Binding-site contacts:
Ligand atom O2 contacts residue LYS105 of chain 1.E at 3.6 Å (salt-bridge).
Ligand atom N3 contacts residue GOL1 of chain 1.HA at 3.4 Å (h-bond).
Ligand atom O4' contacts residue ARG31 of chain 1.E at 2.9 Å (salt-bridge).
Ligand atom C4 contacts residue TRP107 of chain 1.E at 3.2 Å (hydrophobic).
Ligand atom N3 contacts residue LYS105 of chain 1.E at 3.0 Å (salt-bridge).
Ligand atom O3' contacts residue HIS67 of chain 1.E at 3.6 Å.
Ligand atom C4' contacts residue ARG31 of chain 1.E at 3.6 Å.
Ligand atom C3' contacts residue TYR132 of chain 1.F at 3.5 Å (hydrophobic).
Ligand atom C2 contacts residue TRP107 of chain 1.E at 3.3 Å (hydrophobic).
Ligand atom O4' contacts residue ARG31 of chain 1.E at 3.4 Å (salt-bridge).
Ligand atom O3' contacts residue ILE133 of chain 1.F at 3.1 Å (h-bond).
Ligand atom C2 contacts residue HIS32 of chain 1.E at 3.6 Å.
Ligand atom O4 contacts residue GLY108 of chain 1.E at 3.1 Å (h-bond).
Ligand atom O2 contacts residue ARG31 of chain 1.E at 2.9 Å (salt-bridge).
Ligand atom O4' contacts residue TYR30 of chain 1.E at 3.6 Å.
Ligand atom C2 contacts residue GOL1 of chain 1.HA at 3.3 Å.
Ligand atom C7 contacts residue TRP107 of chain 1.E at 3.5 Å (hydrophobic).
Ligand atom O2 contacts residue TRP107 of chain 1.E at 3.5 Å.
Ligand atom O2 contacts residue GOL1 of chain 1.HA at 3.4 Å.
Ligand atom O4 contacts residue LEU106 of chain 1.E at 3.6 Å.
Ligand atom C2' contacts residue TYR30 of chain 1.E at 3.6 Å (hydrophobic).
Ligand atom N1 contacts residue TRP107 of chain 1.E at 3.6 Å.
Ligand atom O3' contacts residue TYR132 of chain 1.F at 3.2 Å (h-bond).
Ligand atom C5 contacts residue TYR132 of chain 1.F at 3.6 Å (hydrophobic).
Ligand atom C1' contacts residue ARG31 of chain 1.E at 3.6 Å.
Ligand atom C5' contacts residue ARG31 of chain 1.E at 3.6 Å.
Ligand atom N3 contacts residue ARG31 of chain 1.E at 2.8 Å (salt-bridge).
Ligand atom N3 contacts residue TYR30 of chain 1.E at 3.4 Å.
Ligand atom C2 contacts residue ARG31 of chain 1.E at 3.6 Å.
Ligand atom C6 contacts residue TYR30 of chain 1.E at 3.4 Å (hydrophobic).
Ligand atom O4 contacts residue TRP107 of chain 1.E at 2.9 Å (h-bond).
Ligand atom C7 contacts residue TYR30 of chain 1.E at 3.0 Å (hydrophobic).
Ligand atom C5 contacts residue TRP107 of chain 1.E at 3.5 Å (hydrophobic).
Ligand atom C1' contacts residue GOL1 of chain 1.HA at 3.6 Å.
Ligand atom N3 contacts residue TRP107 of chain 1.E at 3.3 Å.
Ligand atom C4 contacts residue TYR30 of chain 1.E at 3.3 Å (hydrophobic).
Ligand atom O2 contacts residue HIS32 of chain 1.E at 2.7 Å (h-bond).
Ligand atom N1 contacts residue GOL1 of chain 1.HA at 3.4 Å.
Ligand atom O2 contacts residue CYS27 of chain 1.E at 3.2 Å (h-bond).
Ligand atom C5 contacts residue TYR30 of chain 1.E at 3.1 Å (hydrophobic).

The protein below binds the small molecule below.
Small molecule (SMILES): Cc1cn([C@H]2C[C@H](O[P](=O)(O)OC[C@H]3O[C@@H](n4cc(C)c(=O)[nH]c4=O)C[C@@H]3O[P](=O)(O)OC[C@H]3O[C@@H](n4cnc5c(=O)nc(N)[nH]c54)C[C@@H]3O[P](=O)(O)OC[C@H]3O[C@@H](n4cnc5c(N)ncnc54)C[C@@H]3O[P](=O)(O)OC[C@H]3O[C@@H](n4cc(C)c(=O)[nH]c4=O)C[C@@H]3O)[C@@H](CO)O2)c(=O)[nH]c1=O

Sequence of chain 1.E:
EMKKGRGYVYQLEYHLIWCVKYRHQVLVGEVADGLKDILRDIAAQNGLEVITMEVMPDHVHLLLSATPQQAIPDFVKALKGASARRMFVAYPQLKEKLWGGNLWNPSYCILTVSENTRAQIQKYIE

Sequence of chain 1.F:
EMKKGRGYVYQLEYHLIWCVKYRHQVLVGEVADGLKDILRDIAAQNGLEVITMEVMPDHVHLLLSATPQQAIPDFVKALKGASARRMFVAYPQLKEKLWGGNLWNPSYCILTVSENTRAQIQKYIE